This small molecule binds to this protein.
Small molecule (SMILES): CC(C)C[C@H](NC(=O)c1cnccn1)C(=O)N[C@@H](CC(C)C)C(=O)N[C@H](CCS(C)(=O)=O)Cc1ccc(CN)cc1

Sequence of chain 1.Z:
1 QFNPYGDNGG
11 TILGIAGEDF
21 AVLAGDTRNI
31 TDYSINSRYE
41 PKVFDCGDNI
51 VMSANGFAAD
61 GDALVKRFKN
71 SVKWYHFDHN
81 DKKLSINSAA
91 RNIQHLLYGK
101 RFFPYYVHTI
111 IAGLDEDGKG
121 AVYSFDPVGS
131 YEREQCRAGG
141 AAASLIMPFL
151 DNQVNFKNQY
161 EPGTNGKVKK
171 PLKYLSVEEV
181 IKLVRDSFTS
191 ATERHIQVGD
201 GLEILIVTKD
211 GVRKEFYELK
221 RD

Sequence of chain 1.I:
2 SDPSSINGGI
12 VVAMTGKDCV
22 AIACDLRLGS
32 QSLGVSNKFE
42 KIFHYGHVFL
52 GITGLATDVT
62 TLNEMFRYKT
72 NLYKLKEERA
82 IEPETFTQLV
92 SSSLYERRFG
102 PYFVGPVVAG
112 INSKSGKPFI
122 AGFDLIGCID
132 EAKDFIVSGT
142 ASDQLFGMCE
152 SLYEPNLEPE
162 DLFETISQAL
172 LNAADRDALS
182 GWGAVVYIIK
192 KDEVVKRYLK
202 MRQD

Binding-site contacts:
Ligand atom O39 contacts residue ALA49 of chain 1.H at 3.4 Å.
Ligand atom N14 contacts residue THR1 of chain 1.H at 3.7 Å.
Ligand atom C23 contacts residue ALA49 of chain 1.H at 3.6 Å (hydrophobic).
Ligand atom C23 contacts residue CYS31 of chain 1.H at 3.6 Å (hydrophobic).
Ligand atom C43 contacts residue CYS129 of chain 1.I at 3.8 Å (hydrophobic).
Ligand atom C4 contacts residue LEU126 of chain 1.I at 3.2 Å (hydrophobic).
Ligand atom C9 contacts residue THR21 of chain 1.H at 3.6 Å.
Ligand atom C21 contacts residue ASP53 of chain 1.H at 3.8 Å.
Ligand atom C12 contacts residue THR21 of chain 1.H at 3.8 Å.
Ligand atom C25 contacts residue LYS33 of chain 1.H at 3.9 Å.
Ligand atom C40 contacts residue ASP125 of chain 1.I at 3.6 Å.
Ligand atom C25 contacts residue THR1 of chain 1.H at 1.4 Å.
Ligand atom C18 contacts residue GLY45 of chain 1.H at 3.6 Å.
Ligand atom N11 contacts residue THR21 of chain 1.H at 2.8 Å (h-bond).
Ligand atom C24 contacts residue ALA49 of chain 1.H at 3.7 Å (hydrophobic).
Ligand atom O44 contacts residue GLU22 of chain 1.H at 3.8 Å.
Ligand atom O30 contacts residue SER129 of chain 1.H at 3.0 Å (h-bond).
Ligand atom C34 contacts residue THR48 of chain 1.H at 3.6 Å.
Ligand atom N8 contacts residue ASP125 of chain 1.I at 3.4 Å (salt-bridge).
Ligand atom C42 contacts residue THR21 of chain 1.H at 3.6 Å.
Ligand atom C3 contacts residue LEU126 of chain 1.I at 3.4 Å (hydrophobic).
Ligand atom C20 contacts residue ALA49 of chain 1.H at 3.7 Å (hydrophobic).
Ligand atom C15 contacts residue LYS33 of chain 1.H at 3.9 Å.
Ligand atom C32 contacts residue GLY47 of chain 1.H at 3.9 Å.
Ligand atom O44 contacts residue THR21 of chain 1.H at 3.8 Å.
Ligand atom C15 contacts residue THR1 of chain 1.H at 2.4 Å.
Ligand atom N22 contacts residue ASP53 of chain 1.H at 2.4 Å (salt-bridge).
Ligand atom O31 contacts residue ALA20 of chain 1.H at 3.6 Å.
Ligand atom N14 contacts residue GLY47 of chain 1.H at 3.4 Å (h-bond).
Ligand atom S27 contacts residue THR1 of chain 1.H at 3.6 Å (h-bond).
Ligand atom O30 contacts residue THR1 of chain 1.H at 2.8 Å (h-bond).
Ligand atom C10 contacts residue THR21 of chain 1.H at 3.7 Å.
Ligand atom O31 contacts residue THR21 of chain 1.H at 2.9 Å (h-bond).
Ligand atom N6 contacts residue ASP125 of chain 1.I at 3.5 Å (salt-bridge).
Ligand atom C21 contacts residue SER32 of chain 1.H at 3.7 Å.
Ligand atom C16 contacts residue THR1 of chain 1.H at 2.8 Å.
Ligand atom C26 contacts residue THR1 of chain 1.H at 2.5 Å.
Ligand atom O29 contacts residue GLY47 of chain 1.H at 3.7 Å.
Ligand atom O30 contacts residue GLY128 of chain 1.H at 3.9 Å.
Ligand atom C26 contacts residue GLY47 of chain 1.H at 3.5 Å.

Sequence of chain 1.H:
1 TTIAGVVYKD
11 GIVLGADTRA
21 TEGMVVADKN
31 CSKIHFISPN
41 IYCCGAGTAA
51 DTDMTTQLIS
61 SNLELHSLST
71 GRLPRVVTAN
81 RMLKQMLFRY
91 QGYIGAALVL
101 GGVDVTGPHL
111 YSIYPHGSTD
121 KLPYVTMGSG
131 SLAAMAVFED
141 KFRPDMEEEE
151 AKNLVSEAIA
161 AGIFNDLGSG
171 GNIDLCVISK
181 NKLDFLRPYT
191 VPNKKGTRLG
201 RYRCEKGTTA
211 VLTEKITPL